Sequence of chain 2.B:
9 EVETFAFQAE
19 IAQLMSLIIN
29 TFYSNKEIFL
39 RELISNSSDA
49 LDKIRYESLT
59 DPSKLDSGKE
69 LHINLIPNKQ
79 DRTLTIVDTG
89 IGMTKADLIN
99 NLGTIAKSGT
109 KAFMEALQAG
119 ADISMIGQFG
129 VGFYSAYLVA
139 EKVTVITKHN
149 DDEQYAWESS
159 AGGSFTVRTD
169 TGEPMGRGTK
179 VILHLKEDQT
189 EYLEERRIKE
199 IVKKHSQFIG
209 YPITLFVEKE

The small molecule below binds the protein below.
Small molecule (SMILES): CCSc1nc(C)nc(N)n1

Binding-site contacts:
Ligand atom C10 contacts residue THR177 of chain 2.B at 4.1 Å.
Ligand atom S3 contacts residue PHE131 of chain 2.B at 4.5 Å.
Ligand atom C8 contacts residue THR177 of chain 2.B at 4.3 Å.
Ligand atom N9 contacts residue ASP86 of chain 2.B at 4.2 Å.
Ligand atom S3 contacts residue ASN44 of chain 2.B at 4.0 Å.
Ligand atom S3 contacts residue LEU100 of chain 2.B at 4.0 Å.
Ligand atom C7 contacts residue MET91 of chain 2.B at 4.1 Å (hydrophobic).
Ligand atom N5 contacts residue ASN44 of chain 2.B at 3.7 Å.
Ligand atom N9 contacts residue THR177 of chain 2.B at 3.7 Å.
Ligand atom N11 contacts residue ASP86 of chain 2.B at 2.8 Å (salt-bridge).
Ligand atom C2 contacts residue ASN99 of chain 2.B at 4.4 Å.
Ligand atom C4 contacts residue ASN44 of chain 2.B at 4.3 Å.
Ligand atom N11 contacts residue THR177 of chain 2.B at 4.0 Å.
Ligand atom C8 contacts residue MET91 of chain 2.B at 3.7 Å (hydrophobic).
Ligand atom C10 contacts residue SER45 of chain 2.B at 4.4 Å.
Ligand atom C10 contacts residue ASN44 of chain 2.B at 4.0 Å.
Ligand atom N9 contacts residue ALA48 of chain 2.B at 3.5 Å.
Ligand atom C1 contacts residue LEU100 of chain 2.B at 4.0 Å (hydrophobic).
Ligand atom N6 contacts residue MET91 of chain 2.B at 3.7 Å.
Ligand atom C7 contacts residue ALA48 of chain 2.B at 3.9 Å (hydrophobic).
Ligand atom C2 contacts residue LEU100 of chain 2.B at 4.4 Å (hydrophobic).
Ligand atom C10 contacts residue ALA48 of chain 2.B at 4.3 Å (hydrophobic).
Ligand atom C10 contacts residue ASP86 of chain 2.B at 3.9 Å.
Ligand atom C8 contacts residue GLY90 of chain 2.B at 3.5 Å.
Ligand atom C8 contacts residue ALA48 of chain 2.B at 3.8 Å (hydrophobic).
Ligand atom C7 contacts residue THR177 of chain 2.B at 4.2 Å.
Ligand atom N9 contacts residue ASN44 of chain 2.B at 4.3 Å.
Ligand atom N11 contacts residue SER45 of chain 2.B at 3.7 Å.
Ligand atom C8 contacts residue ILE89 of chain 2.B at 3.9 Å (hydrophobic).
Ligand atom N11 contacts residue ASN44 of chain 2.B at 3.9 Å.
Ligand atom C1 contacts residue ASN99 of chain 2.B at 3.7 Å.
Ligand atom C4 contacts residue MET91 of chain 2.B at 4.0 Å (hydrophobic).